A small-molecule ligand and the protein it binds are described below.
Small molecule (SMILES): CC(=O)N[C@H]1[C@H](O[C@H]2[C@H](O)[C@@H](NC(C)=O)CO[C@@H]2CO)O[C@H](CO)[C@@H](O[C@@H]2O[C@H](CO)[C@@H](O)[C@H](O)[C@@H]2O)[C@@H]1O

Binding-site contacts:
Ligand atom N2 contacts residue GLU56 of chain 1.E at 4.4 Å.
Ligand atom C5 contacts residue ASN57 of chain 1.E at 3.6 Å.
Ligand atom O5 contacts residue ASN57 of chain 1.E at 2.3 Å (h-bond).
Ligand atom C4 contacts residue ASN57 of chain 1.E at 4.2 Å.
Ligand atom C2 contacts residue ASN57 of chain 1.E at 2.6 Å.
Ligand atom C8 contacts residue GLU56 of chain 1.E at 3.1 Å.
Ligand atom O7 contacts residue SER10 of chain 1.A at 4.2 Å.
Ligand atom N2 contacts residue ASN57 of chain 1.E at 3.1 Å (h-bond).
Ligand atom C7 contacts residue ASN57 of chain 1.E at 3.5 Å.
Ligand atom O7 contacts residue ASN57 of chain 1.E at 3.4 Å (h-bond).
Ligand atom C7 contacts residue GLU56 of chain 1.E at 3.8 Å.
Ligand atom C1 contacts residue ASN57 of chain 1.E at 1.4 Å.
Ligand atom O7 contacts residue GLU56 of chain 1.E at 4.2 Å.
Ligand atom C3 contacts residue ASN57 of chain 1.E at 3.9 Å.

Sequence of chain 1.E:
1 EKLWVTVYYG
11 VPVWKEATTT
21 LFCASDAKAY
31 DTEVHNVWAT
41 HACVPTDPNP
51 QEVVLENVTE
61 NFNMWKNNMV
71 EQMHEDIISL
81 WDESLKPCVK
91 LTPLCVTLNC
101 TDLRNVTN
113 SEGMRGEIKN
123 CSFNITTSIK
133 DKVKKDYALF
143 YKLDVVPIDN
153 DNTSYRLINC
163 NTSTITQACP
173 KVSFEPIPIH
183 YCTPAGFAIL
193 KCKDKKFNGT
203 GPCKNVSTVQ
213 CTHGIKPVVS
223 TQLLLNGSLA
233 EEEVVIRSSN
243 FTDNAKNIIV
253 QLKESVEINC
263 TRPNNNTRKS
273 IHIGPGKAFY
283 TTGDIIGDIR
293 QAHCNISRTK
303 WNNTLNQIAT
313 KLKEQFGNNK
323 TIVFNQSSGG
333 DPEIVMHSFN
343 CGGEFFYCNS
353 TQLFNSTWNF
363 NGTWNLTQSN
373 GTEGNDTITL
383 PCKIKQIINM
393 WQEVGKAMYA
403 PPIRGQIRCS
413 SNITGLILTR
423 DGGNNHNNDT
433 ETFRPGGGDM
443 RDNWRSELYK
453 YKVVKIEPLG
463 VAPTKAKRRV

Sequence of chain 1.A:
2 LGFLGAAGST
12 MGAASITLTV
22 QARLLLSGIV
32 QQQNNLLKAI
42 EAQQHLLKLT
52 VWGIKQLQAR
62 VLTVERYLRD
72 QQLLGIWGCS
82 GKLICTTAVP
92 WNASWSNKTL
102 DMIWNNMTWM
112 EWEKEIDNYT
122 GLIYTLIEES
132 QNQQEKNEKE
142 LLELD